Binding-site contacts:
Ligand atom N17 contacts residue ASP154 of chain 1.A at 3.4 Å (salt-bridge).
Ligand atom C06 contacts residue MN1 of chain 1.C at 3.4 Å.
Ligand atom C29 contacts residue ASN235 of chain 1.A at 3.5 Å.
Ligand atom C06 contacts residue HIS225 of chain 1.A at 3.4 Å.
Ligand atom C23 contacts residue TRP212 of chain 1.A at 3.4 Å (hydrophobic).
Ligand atom S26 contacts residue PHE222 of chain 1.A at 3.5 Å.
Ligand atom C09 contacts residue ASP154 of chain 1.A at 3.6 Å.
Ligand atom C16 contacts residue ASP154 of chain 1.A at 3.4 Å.
Ligand atom O03 contacts residue TYR214 of chain 1.A at 3.6 Å.
Ligand atom C28 contacts residue HIS313 of chain 1.A at 3.7 Å.
Ligand atom C13 contacts residue LEU278 of chain 1.A at 3.8 Å (hydrophobic).
Ligand atom C11 contacts residue ASP154 of chain 1.A at 3.6 Å.
Ligand atom C28 contacts residue ASN235 of chain 1.A at 3.6 Å.
Ligand atom C04 contacts residue PHE222 of chain 1.A at 3.7 Å (hydrophobic).
Ligand atom C02 contacts residue LYS243 of chain 1.A at 3.7 Å.
Ligand atom N10 contacts residue ASP154 of chain 1.A at 3.7 Å.
Ligand atom C12 contacts residue ARG75 of chain 1.A at 3.1 Å.
Ligand atom C29 contacts residue TRP245 of chain 1.A at 3.5 Å (hydrophobic).
Ligand atom C25 contacts residue ASP154 of chain 1.A at 3.6 Å.
Ligand atom N27 contacts residue MN1 of chain 1.C at 2.2 Å.
Ligand atom C14 contacts residue LEU278 of chain 1.A at 3.5 Å (hydrophobic).
Ligand atom C28 contacts residue TRP245 of chain 1.A at 3.8 Å (hydrophobic).
Ligand atom C29 contacts residue PHE222 of chain 1.A at 3.7 Å (hydrophobic).
Ligand atom N27 contacts residue HIS225 of chain 1.A at 3.0 Å (h-bond).
Ligand atom O01 contacts residue TYR151 of chain 1.A at 3.3 Å (h-bond).
Ligand atom C13 contacts residue ARG75 of chain 1.A at 3.3 Å.
Ligand atom O03 contacts residue PHE222 of chain 1.A at 3.2 Å.
Ligand atom C11 contacts residue ARG75 of chain 1.A at 3.9 Å.
Ligand atom O03 contacts residue TYR151 of chain 1.A at 2.3 Å (h-bond).
Ligand atom C19 contacts residue ASP154 of chain 1.A at 3.2 Å.
Ligand atom O01 contacts residue LYS243 of chain 1.A at 2.7 Å (salt-bridge).
Ligand atom S26 contacts residue TYR214 of chain 1.A at 3.5 Å.
Ligand atom C02 contacts residue TYR151 of chain 1.A at 3.2 Å (hydrophobic).
Ligand atom C07 contacts residue HIS225 of chain 1.A at 3.4 Å.
Ligand atom C28 contacts residue MN1 of chain 1.C at 2.8 Å.
Ligand atom C05 contacts residue PHE222 of chain 1.A at 3.6 Å (hydrophobic).
Ligand atom C02 contacts residue PHE222 of chain 1.A at 3.4 Å (hydrophobic).
Ligand atom C24 contacts residue ASP154 of chain 1.A at 3.2 Å.
Ligand atom N27 contacts residue HIS313 of chain 1.A at 3.6 Å.
Ligand atom C24 contacts residue TRP212 of chain 1.A at 3.4 Å (hydrophobic).

A protein and the small-molecule ligand that binds it are described below.
Small molecule (SMILES): O=C(O)c1ccnc2cc(-c3nc4ccccc4n3CCN3CCCCC3)sc12

Sequence of chain 1.A:
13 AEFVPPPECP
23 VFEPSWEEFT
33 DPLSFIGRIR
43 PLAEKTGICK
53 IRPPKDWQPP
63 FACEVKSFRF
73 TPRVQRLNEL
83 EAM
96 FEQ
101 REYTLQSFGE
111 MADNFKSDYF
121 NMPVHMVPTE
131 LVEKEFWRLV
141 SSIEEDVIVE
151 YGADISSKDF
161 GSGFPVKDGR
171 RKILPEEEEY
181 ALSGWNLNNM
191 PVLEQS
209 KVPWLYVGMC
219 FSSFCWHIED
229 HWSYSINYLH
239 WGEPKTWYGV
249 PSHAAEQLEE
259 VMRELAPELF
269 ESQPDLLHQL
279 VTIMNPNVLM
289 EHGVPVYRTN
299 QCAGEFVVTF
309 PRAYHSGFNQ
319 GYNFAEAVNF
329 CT